A small-molecule ligand and the protein it binds are described below.
Small molecule (SMILES): N[C@H]1CCN(S(=O)(=O)c2ccccc2)C1

Sequence of chain 3.B:
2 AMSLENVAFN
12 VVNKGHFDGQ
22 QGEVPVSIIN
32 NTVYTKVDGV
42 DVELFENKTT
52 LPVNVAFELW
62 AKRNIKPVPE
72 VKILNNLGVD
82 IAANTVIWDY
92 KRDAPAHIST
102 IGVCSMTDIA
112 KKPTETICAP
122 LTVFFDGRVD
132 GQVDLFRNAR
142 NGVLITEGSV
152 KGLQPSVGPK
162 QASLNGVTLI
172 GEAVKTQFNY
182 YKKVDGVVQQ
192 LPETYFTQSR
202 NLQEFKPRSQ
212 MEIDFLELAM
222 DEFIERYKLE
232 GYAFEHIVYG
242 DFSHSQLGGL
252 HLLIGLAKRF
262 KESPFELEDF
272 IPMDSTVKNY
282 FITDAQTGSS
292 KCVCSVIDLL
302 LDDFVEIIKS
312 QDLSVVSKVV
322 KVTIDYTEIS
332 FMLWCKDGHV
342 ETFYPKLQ

Sequence of chain 4.B:
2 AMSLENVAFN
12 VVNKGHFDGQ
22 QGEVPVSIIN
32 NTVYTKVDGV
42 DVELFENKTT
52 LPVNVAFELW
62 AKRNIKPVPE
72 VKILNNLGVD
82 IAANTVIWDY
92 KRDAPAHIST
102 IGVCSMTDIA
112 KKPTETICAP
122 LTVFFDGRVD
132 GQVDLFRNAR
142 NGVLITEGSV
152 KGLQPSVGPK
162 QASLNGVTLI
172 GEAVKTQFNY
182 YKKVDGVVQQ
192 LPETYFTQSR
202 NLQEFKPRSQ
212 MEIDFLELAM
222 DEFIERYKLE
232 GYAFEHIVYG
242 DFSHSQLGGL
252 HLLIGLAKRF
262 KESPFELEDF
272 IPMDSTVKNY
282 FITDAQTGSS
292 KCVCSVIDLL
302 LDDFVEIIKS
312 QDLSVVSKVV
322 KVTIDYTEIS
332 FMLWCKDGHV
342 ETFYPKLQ

Binding-site contacts:
Ligand atom C14 contacts residue GLY172 of chain 4.B at 3.4 Å.
Ligand atom O08 contacts residue GLU173 of chain 4.B at 4.1 Å.
Ligand atom C10 contacts residue GLU173 of chain 4.B at 4.1 Å.
Ligand atom C02 contacts residue SER244 of chain 3.B at 3.7 Å.
Ligand atom C15 contacts residue GLU173 of chain 4.B at 3.5 Å.
Ligand atom C10 contacts residue LYS176 of chain 4.B at 4.1 Å.
Ligand atom N05 contacts residue GLU173 of chain 4.B at 4.5 Å.
Ligand atom N01 contacts residue HIS245 of chain 3.B at 4.0 Å.
Ligand atom N01 contacts residue ALA174 of chain 4.B at 3.9 Å.
Ligand atom C06 contacts residue GLU173 of chain 4.B at 3.7 Å.
Ligand atom O08 contacts residue VAL175 of chain 4.B at 3.4 Å (h-bond).
Ligand atom C06 contacts residue SER244 of chain 3.B at 4.2 Å.
Ligand atom O08 contacts residue ALA174 of chain 4.B at 3.1 Å (h-bond).
Ligand atom C14 contacts residue VAL175 of chain 4.B at 3.9 Å (hydrophobic).
Ligand atom C15 contacts residue LYS176 of chain 4.B at 4.1 Å.
Ligand atom C13 contacts residue GLY172 of chain 4.B at 4.4 Å.
Ligand atom O08 contacts residue LYS176 of chain 4.B at 3.9 Å.
Ligand atom S07 contacts residue GLU173 of chain 4.B at 4.4 Å.
Ligand atom C15 contacts residue GLY172 of chain 4.B at 4.0 Å.
Ligand atom S07 contacts residue ALA174 of chain 4.B at 4.5 Å.
Ligand atom C14 contacts residue GLU173 of chain 4.B at 4.1 Å.
Ligand atom C15 contacts residue VAL175 of chain 4.B at 3.4 Å (hydrophobic).
Ligand atom O09 contacts residue LYS176 of chain 4.B at 3.9 Å.
Ligand atom N01 contacts residue SER244 of chain 3.B at 3.0 Å (h-bond).